Binding-site contacts:
Ligand atom C5 contacts residue ASN884 of chain 1.A at 3.7 Å.
Ligand atom O5 contacts residue THR886 of chain 1.A at 3.9 Å.
Ligand atom O7 contacts residue ASN884 of chain 1.A at 3.4 Å (h-bond).
Ligand atom C5 contacts residue THR886 of chain 1.A at 3.9 Å.
Ligand atom C2 contacts residue ASN884 of chain 1.A at 2.5 Å.
Ligand atom C8 contacts residue ASN884 of chain 1.A at 4.5 Å.
Ligand atom C8 contacts residue GLN1023 of chain 1.A at 4.4 Å.
Ligand atom C3 contacts residue ASN884 of chain 1.A at 3.9 Å.
Ligand atom C1 contacts residue THR886 of chain 1.A at 3.6 Å.
Ligand atom C1 contacts residue ASN884 of chain 1.A at 1.5 Å.
Ligand atom C4 contacts residue ASN884 of chain 1.A at 4.3 Å.
Ligand atom C7 contacts residue ASN884 of chain 1.A at 3.4 Å.
Ligand atom O6 contacts residue THR886 of chain 1.A at 4.5 Å.
Ligand atom O6 contacts residue GLN1023 of chain 1.A at 3.8 Å.
Ligand atom N2 contacts residue ASN884 of chain 1.A at 2.9 Å (h-bond).
Ligand atom O5 contacts residue ASN884 of chain 1.A at 2.4 Å (h-bond).

The small molecule below binds the protein below.
Small molecule (SMILES): CC(=O)N[C@H]1[C@H](O[C@H]2[C@H](O)[C@@H](NC(C)=O)CO[C@@H]2CO)O[C@H](CO)[C@@H](O[C@@H]2O[C@H](CO)[C@@H](O)[C@H](O)[C@@H]2O)[C@@H]1O

Sequence of chain 1.A:
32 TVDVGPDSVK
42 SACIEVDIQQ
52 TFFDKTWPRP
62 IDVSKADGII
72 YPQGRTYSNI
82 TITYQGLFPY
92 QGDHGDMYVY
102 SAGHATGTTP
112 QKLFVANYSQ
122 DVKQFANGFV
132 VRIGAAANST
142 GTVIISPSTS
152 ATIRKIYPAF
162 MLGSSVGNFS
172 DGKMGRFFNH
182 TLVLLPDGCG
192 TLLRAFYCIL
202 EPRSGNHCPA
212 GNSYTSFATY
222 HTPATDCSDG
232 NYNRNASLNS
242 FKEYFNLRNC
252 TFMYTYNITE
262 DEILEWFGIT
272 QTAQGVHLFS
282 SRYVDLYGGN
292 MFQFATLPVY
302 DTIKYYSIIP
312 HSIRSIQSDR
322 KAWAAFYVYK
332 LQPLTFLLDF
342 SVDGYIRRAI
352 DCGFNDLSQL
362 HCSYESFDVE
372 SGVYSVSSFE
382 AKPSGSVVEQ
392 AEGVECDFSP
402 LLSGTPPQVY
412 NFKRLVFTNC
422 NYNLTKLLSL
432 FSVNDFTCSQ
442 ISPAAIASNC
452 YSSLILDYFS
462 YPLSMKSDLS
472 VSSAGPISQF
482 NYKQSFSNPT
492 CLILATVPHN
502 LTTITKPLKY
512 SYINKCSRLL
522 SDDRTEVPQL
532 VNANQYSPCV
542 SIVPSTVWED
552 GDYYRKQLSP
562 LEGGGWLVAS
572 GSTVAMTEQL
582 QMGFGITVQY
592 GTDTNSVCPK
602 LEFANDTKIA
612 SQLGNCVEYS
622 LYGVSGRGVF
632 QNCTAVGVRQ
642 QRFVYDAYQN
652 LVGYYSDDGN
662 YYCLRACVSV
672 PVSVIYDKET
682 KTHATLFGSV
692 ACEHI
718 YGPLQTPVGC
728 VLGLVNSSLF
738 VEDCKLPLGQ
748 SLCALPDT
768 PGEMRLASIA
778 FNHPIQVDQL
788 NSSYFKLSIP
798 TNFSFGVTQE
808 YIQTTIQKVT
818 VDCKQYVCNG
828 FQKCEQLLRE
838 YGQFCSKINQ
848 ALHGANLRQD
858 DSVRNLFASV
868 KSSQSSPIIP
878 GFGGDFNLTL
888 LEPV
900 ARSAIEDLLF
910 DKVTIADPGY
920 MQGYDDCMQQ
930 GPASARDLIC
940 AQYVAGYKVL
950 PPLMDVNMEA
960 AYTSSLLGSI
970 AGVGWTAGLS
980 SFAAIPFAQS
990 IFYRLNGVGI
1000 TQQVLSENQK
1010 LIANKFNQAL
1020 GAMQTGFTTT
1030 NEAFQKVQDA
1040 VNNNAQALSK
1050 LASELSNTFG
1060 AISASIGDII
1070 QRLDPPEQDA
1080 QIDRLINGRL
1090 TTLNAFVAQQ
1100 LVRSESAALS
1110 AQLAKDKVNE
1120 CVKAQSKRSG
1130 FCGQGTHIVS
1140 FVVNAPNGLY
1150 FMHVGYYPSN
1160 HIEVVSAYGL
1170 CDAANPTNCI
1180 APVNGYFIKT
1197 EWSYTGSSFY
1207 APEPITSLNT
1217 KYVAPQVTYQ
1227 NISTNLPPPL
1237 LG